This small molecule binds to this protein.
Small molecule (SMILES): Nc1ccn([C@@H]2O[C@H](CO[P](=O)(O)O[C@H]3[C@@H](O)[C@H](n4ccc(N)nc4=O)O[C@@H]3CO[P](=O)(O)O[C@H]3[C@@H](O)[C@H](n4ccc(N)nc4=O)O[C@@H]3CO[P](=O)(O)O[C@H]3[C@@H](O)[C@H](n4cnc5c(=O)nc(N)[nH]c54)O[C@@H]3CO[P](=O)(O)O[C@H]3[C@@H](O)[C@H](n4cnc5c(=O)nc(N)[nH]c54)O[C@@H]3CO)[C@@H](O)[C@H]2O)c(=O)n1.Nc1nc(=O)c2ncn([C@@H]3O[C@H](CO)[C@@H](O)[C@H]3O)c2[nH]1

Sequence of chain 1.A:
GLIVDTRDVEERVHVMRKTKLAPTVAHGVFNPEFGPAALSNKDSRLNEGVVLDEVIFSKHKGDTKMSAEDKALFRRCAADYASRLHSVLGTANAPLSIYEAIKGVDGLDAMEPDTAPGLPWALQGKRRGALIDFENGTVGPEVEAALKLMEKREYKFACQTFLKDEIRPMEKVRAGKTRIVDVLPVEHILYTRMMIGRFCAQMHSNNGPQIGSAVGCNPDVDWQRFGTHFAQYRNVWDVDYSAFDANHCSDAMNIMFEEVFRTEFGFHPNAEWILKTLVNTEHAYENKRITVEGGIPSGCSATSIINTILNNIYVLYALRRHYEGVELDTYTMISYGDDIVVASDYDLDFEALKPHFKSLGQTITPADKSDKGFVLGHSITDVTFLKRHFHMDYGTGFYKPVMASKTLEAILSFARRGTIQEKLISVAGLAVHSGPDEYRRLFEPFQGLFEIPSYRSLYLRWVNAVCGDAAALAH

Binding-site contacts:
Ligand atom N3 contacts residue G2 of chain 1.B at 3.2 Å (h-bond).
Ligand atom O3' contacts residue TYR336 of chain 1.A at 2.6 Å (h-bond).
Ligand atom O2' contacts residue THR419 of chain 1.A at 3.5 Å.
Ligand atom O2 contacts residue G3 of chain 1.B at 2.9 Å (h-bond).
Ligand atom C2 contacts residue C6 of chain 1.B at 3.2 Å.
Ligand atom C4 contacts residue G4 of chain 1.B at 3.6 Å.
Ligand atom C5' contacts residue ASP339 of chain 1.A at 3.5 Å.
Ligand atom O2' contacts residue SER426 of chain 1.A at 3.1 Å (h-bond).
Ligand atom N2 contacts residue C5 of chain 1.B at 3.0 Å (h-bond).
Ligand atom C1' contacts residue SER426 of chain 1.A at 3.4 Å.
Ligand atom C3' contacts residue ASP338 of chain 1.A at 3.4 Å.
Ligand atom N4 contacts residue G4 of chain 1.B at 2.8 Å (h-bond).
Ligand atom O2 contacts residue G4 of chain 1.B at 2.9 Å (h-bond).
Ligand atom O3' contacts residue ASP338 of chain 1.A at 2.5 Å (salt-bridge).
Ligand atom OP1 contacts residue LYS387 of chain 1.A at 3.3 Å.
Ligand atom N1 contacts residue C7 of chain 1.B at 3.0 Å (h-bond).
Ligand atom N3 contacts residue G4 of chain 1.B at 3.0 Å (h-bond).
Ligand atom O6 contacts residue C7 of chain 1.B at 2.7 Å (h-bond).
Ligand atom O2' contacts residue TYR336 of chain 1.A at 3.5 Å.
Ligand atom OP1 contacts residue LYS423 of chain 1.A at 2.8 Å (salt-bridge).
Ligand atom O2' contacts residue ARG388 of chain 1.A at 3.5 Å (salt-bridge).
Ligand atom N3 contacts residue C6 of chain 1.B at 3.6 Å (h-bond).
Ligand atom OP1 contacts residue ASP339 of chain 1.A at 3.5 Å (salt-bridge).
Ligand atom OP1 contacts residue ILE411 of chain 1.A at 3.4 Å.
Ligand atom N1 contacts residue C5 of chain 1.B at 3.4 Å (h-bond).
Ligand atom OP1 contacts residue ARG416 of chain 1.A at 3.4 Å.
Ligand atom N2 contacts residue C6 of chain 1.B at 3.2 Å (h-bond).
Ligand atom N4 contacts residue LYS164 of chain 1.A at 3.6 Å (salt-bridge).
Ligand atom C2 contacts residue C7 of chain 1.B at 3.4 Å.
Ligand atom O3' contacts residue LEU386 of chain 1.A at 3.5 Å.
Ligand atom C2 contacts residue G4 of chain 1.B at 3.4 Å.
Ligand atom OP2 contacts residue ARG416 of chain 1.A at 3.3 Å (salt-bridge).
Ligand atom O2 contacts residue G2 of chain 1.B at 3.3 Å (h-bond).
Ligand atom O3' contacts residue THR419 of chain 1.A at 3.5 Å.
Ligand atom N1 contacts residue C6 of chain 1.B at 3.3 Å (h-bond).
Ligand atom OP1 contacts residue THR419 of chain 1.A at 3.6 Å (h-bond).
Ligand atom O2' contacts residue LEU386 of chain 1.A at 3.3 Å.
Ligand atom O6 contacts residue C6 of chain 1.B at 3.4 Å (h-bond).
Ligand atom N2 contacts residue C7 of chain 1.B at 3.1 Å (h-bond).
Ligand atom O3' contacts residue LYS423 of chain 1.A at 3.3 Å.